Sequence of chain 1.A:
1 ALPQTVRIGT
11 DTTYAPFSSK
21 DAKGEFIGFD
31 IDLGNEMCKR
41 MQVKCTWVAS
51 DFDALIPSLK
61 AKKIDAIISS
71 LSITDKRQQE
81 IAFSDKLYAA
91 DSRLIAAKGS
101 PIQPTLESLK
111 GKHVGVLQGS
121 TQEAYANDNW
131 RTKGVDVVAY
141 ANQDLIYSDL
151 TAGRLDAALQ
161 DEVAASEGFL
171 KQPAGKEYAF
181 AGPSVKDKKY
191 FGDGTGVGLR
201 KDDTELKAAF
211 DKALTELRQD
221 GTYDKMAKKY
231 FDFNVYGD

This protein binds this small molecule.
Small molecule (SMILES): NC(=[NH2+])NCCC[C@H](N)C(=O)O

Binding-site contacts:
Ligand atom C contacts residue ARG77 of chain 1.A at 3.6 Å.
Ligand atom NE contacts residue TYR14 of chain 1.A at 3.5 Å.
Ligand atom CA contacts residue THR121 of chain 1.A at 3.8 Å.
Ligand atom NH1 contacts residue ASP11 of chain 1.A at 2.7 Å (salt-bridge).
Ligand atom CZ contacts residue TYR14 of chain 1.A at 3.5 Å (hydrophobic).
Ligand atom NE contacts residue PHE52 of chain 1.A at 3.6 Å.
Ligand atom OXT contacts residue SER72 of chain 1.A at 3.0 Å (h-bond).
Ligand atom CD contacts residue PHE52 of chain 1.A at 3.6 Å (hydrophobic).
Ligand atom CA contacts residue SER70 of chain 1.A at 3.8 Å.
Ligand atom CZ contacts residue ASP11 of chain 1.A at 3.5 Å.
Ligand atom CZ contacts residue PHE52 of chain 1.A at 3.6 Å (hydrophobic).
Ligand atom C contacts residue SER70 of chain 1.A at 3.8 Å.
Ligand atom C contacts residue PHE52 of chain 1.A at 3.7 Å (hydrophobic).
Ligand atom NH1 contacts residue TYR14 of chain 1.A at 3.6 Å.
Ligand atom CG contacts residue SER70 of chain 1.A at 3.2 Å.
Ligand atom CG contacts residue TYR14 of chain 1.A at 3.8 Å (hydrophobic).
Ligand atom NE contacts residue SER69 of chain 1.A at 2.9 Å (h-bond).
Ligand atom OXT contacts residue SER70 of chain 1.A at 3.2 Å (h-bond).
Ligand atom CA contacts residue GLN122 of chain 1.A at 3.5 Å.
Ligand atom NH1 contacts residue PHE52 of chain 1.A at 3.6 Å.
Ligand atom CD contacts residue LEU117 of chain 1.A at 3.7 Å (hydrophobic).
Ligand atom NH2 contacts residue TYR14 of chain 1.A at 3.5 Å.
Ligand atom O contacts residue SER120 of chain 1.A at 3.2 Å.
Ligand atom CA contacts residue ASP161 of chain 1.A at 3.7 Å.
Ligand atom O contacts residue PHE52 of chain 1.A at 3.5 Å.
Ligand atom O contacts residue ARG77 of chain 1.A at 3.0 Å (salt-bridge).
Ligand atom CZ contacts residue SER69 of chain 1.A at 3.5 Å.
Ligand atom N contacts residue SER70 of chain 1.A at 2.9 Å (h-bond).
Ligand atom NH2 contacts residue SER69 of chain 1.A at 3.0 Å (h-bond).
Ligand atom NH2 contacts residue ASP11 of chain 1.A at 3.2 Å (salt-bridge).
Ligand atom N contacts residue ASP161 of chain 1.A at 3.0 Å (salt-bridge).
Ligand atom O contacts residue THR121 of chain 1.A at 3.0 Å (h-bond).
Ligand atom OXT contacts residue LEU71 of chain 1.A at 3.7 Å.
Ligand atom CB contacts residue TYR14 of chain 1.A at 3.7 Å (hydrophobic).
Ligand atom NH1 contacts residue LEU117 of chain 1.A at 3.4 Å.
Ligand atom OXT contacts residue ARG77 of chain 1.A at 2.9 Å (salt-bridge).
Ligand atom CD contacts residue TYR14 of chain 1.A at 3.6 Å (hydrophobic).
Ligand atom CB contacts residue GLN122 of chain 1.A at 3.7 Å.
Ligand atom N contacts residue SER72 of chain 1.A at 3.1 Å (h-bond).
Ligand atom NE contacts residue SER70 of chain 1.A at 3.8 Å.